Binding-site contacts:
Ligand atom F3 contacts residue VAL168 of chain 29.A at 3.0 Å.
Ligand atom F1 contacts residue PHE179 of chain 29.A at 3.8 Å.
Ligand atom F3 contacts residue TYR142 of chain 29.A at 3.8 Å.
Ligand atom CM6 contacts residue LEU184 of chain 29.A at 3.4 Å (hydrophobic).
Ligand atom C3A contacts residue PHE179 of chain 29.A at 3.1 Å (hydrophobic).
Ligand atom C4 contacts residue LEU100 of chain 29.A at 3.7 Å (hydrophobic).
Ligand atom CM6 contacts residue LEU181 of chain 29.A at 3.5 Å (hydrophobic).
Ligand atom CM2 contacts residue ILE122 of chain 29.A at 3.8 Å (hydrophobic).
Ligand atom F2 contacts residue TYR144 of chain 29.A at 3.0 Å.
Ligand atom F2 contacts residue ALA166 of chain 29.A at 3.5 Å.
Ligand atom O1A contacts residue LEU217 of chain 29.A at 3.0 Å.
Ligand atom N1A contacts residue MET124 of chain 29.A at 3.5 Å.
Ligand atom CM4 contacts residue PHE179 of chain 29.A at 3.5 Å (hydrophobic).
Ligand atom CM2 contacts residue ILE77 of chain 29.A at 3.1 Å (hydrophobic).
Ligand atom O1A contacts residue PHE179 of chain 29.A at 3.3 Å.
Ligand atom N3A contacts residue PHE179 of chain 29.A at 3.4 Å.
Ligand atom F2 contacts residue TYR142 of chain 29.A at 2.8 Å.
Ligand atom C4B contacts residue ILE98 of chain 29.A at 3.8 Å (hydrophobic).
Ligand atom O1B contacts residue ILE98 of chain 29.A at 3.3 Å.
Ligand atom C3A contacts residue LEU217 of chain 29.A at 3.6 Å (hydrophobic).
Ligand atom N3A contacts residue TYR144 of chain 29.A at 3.5 Å.
Ligand atom C5B contacts residue LEU181 of chain 29.A at 3.5 Å (hydrophobic).
Ligand atom C1B contacts residue ILE98 of chain 29.A at 3.4 Å (hydrophobic).
Ligand atom C2B contacts residue ILE98 of chain 29.A at 3.7 Å (hydrophobic).
Ligand atom F3 contacts residue PHE179 of chain 29.A at 3.0 Å.
Ligand atom O1A contacts residue MET124 of chain 29.A at 3.2 Å.
Ligand atom F2 contacts residue MET143 of chain 29.A at 3.3 Å.
Ligand atom N1A contacts residue LEU217 of chain 29.A at 3.3 Å.
Ligand atom O1 contacts residue MET214 of chain 29.A at 3.5 Å (h-bond).
Ligand atom C5B contacts residue ILE98 of chain 29.A at 3.5 Å (hydrophobic).
Ligand atom C2A contacts residue PHE179 of chain 29.A at 3.6 Å (hydrophobic).
Ligand atom N2 contacts residue MET214 of chain 29.A at 3.8 Å.
Ligand atom CM4 contacts residue TYR144 of chain 29.A at 3.9 Å (hydrophobic).
Ligand atom C4 contacts residue TYR190 of chain 29.A at 3.6 Å (hydrophobic).
Ligand atom CM3 contacts residue ASN212 of chain 29.A at 3.4 Å.
Ligand atom C6B contacts residue ILE98 of chain 29.A at 3.7 Å (hydrophobic).
Ligand atom C6B contacts residue LEU181 of chain 29.A at 3.3 Å (hydrophobic).
Ligand atom F1 contacts residue ALA166 of chain 29.A at 3.6 Å.
Ligand atom F1 contacts residue TYR144 of chain 29.A at 3.3 Å.
Ligand atom N1A contacts residue PHE179 of chain 29.A at 3.6 Å.

Sequence of chain 29.A:
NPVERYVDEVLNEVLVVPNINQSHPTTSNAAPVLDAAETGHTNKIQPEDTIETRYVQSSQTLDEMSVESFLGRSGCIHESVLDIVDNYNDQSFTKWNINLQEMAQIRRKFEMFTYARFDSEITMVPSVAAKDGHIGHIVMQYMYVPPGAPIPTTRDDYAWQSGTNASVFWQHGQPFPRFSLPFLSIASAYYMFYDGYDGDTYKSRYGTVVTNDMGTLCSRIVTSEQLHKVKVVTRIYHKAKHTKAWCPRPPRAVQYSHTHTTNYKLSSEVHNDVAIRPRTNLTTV

A small-molecule ligand and the protein it binds are described below.
Small molecule (SMILES): Cc1cc(CCCOc2c(C)cc(-c3noc(C(F)(F)F)n3)cc2C)on1